Sequence of chain 1.H:
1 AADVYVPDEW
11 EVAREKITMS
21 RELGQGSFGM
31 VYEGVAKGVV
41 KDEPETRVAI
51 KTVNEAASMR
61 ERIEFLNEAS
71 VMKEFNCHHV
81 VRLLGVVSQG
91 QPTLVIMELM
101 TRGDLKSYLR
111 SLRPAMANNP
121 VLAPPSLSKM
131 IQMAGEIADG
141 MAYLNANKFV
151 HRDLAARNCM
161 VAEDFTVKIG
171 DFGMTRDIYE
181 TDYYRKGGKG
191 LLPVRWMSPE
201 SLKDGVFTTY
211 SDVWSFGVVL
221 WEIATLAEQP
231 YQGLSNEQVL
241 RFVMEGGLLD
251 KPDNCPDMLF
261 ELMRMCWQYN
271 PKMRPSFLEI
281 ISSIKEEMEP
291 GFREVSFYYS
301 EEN

This protein binds this small molecule.
Small molecule (SMILES): Nc1ncnc2c1c(-c1cccc(OCc3ccccc3)c1)cn2C1CC(CN2CCC2)C1

Binding-site contacts:
Ligand atom C11 contacts residue MET97 of chain 1.H at 3.7 Å (hydrophobic).
Ligand atom C26 contacts residue GLY24 of chain 1.H at 3.2 Å.
Ligand atom C29 contacts residue GLN25 of chain 1.H at 3.7 Å.
Ligand atom O16 contacts residue LYS51 of chain 1.H at 2.8 Å (salt-bridge).
Ligand atom C33 contacts residue GLN25 of chain 1.H at 3.5 Å.
Ligand atom C11 contacts residue LYS51 of chain 1.H at 3.8 Å.
Ligand atom C22 contacts residue GLU68 of chain 1.H at 3.6 Å.
Ligand atom C17 contacts residue MET72 of chain 1.H at 3.8 Å (hydrophobic).
Ligand atom C20 contacts residue ALA69 of chain 1.H at 3.7 Å (hydrophobic).
Ligand atom N24 contacts residue VAL81 of chain 1.H at 3.4 Å.
Ligand atom N24 contacts residue GLU98 of chain 1.H at 3.1 Å (salt-bridge).
Ligand atom C23 contacts residue LYS51 of chain 1.H at 3.7 Å.
Ligand atom N05 contacts residue GLU98 of chain 1.H at 3.8 Å.
Ligand atom N03 contacts residue MET160 of chain 1.H at 3.4 Å.
Ligand atom C29 contacts residue GLY26 of chain 1.H at 3.7 Å.
Ligand atom C13 contacts residue ASP171 of chain 1.H at 3.6 Å.
Ligand atom C04 contacts residue LEU23 of chain 1.H at 3.6 Å (hydrophobic).
Ligand atom C31 contacts residue ARG157 of chain 1.H at 3.8 Å.
Ligand atom C26 contacts residue VAL31 of chain 1.H at 3.8 Å (hydrophobic).
Ligand atom C02 contacts residue MET160 of chain 1.H at 3.4 Å (hydrophobic).
Ligand atom C10 contacts residue MET97 of chain 1.H at 3.8 Å (hydrophobic).
Ligand atom N05 contacts residue ALA49 of chain 1.H at 3.5 Å.
Ligand atom C13 contacts residue MET97 of chain 1.H at 3.7 Å (hydrophobic).
Ligand atom C04 contacts residue MET160 of chain 1.H at 3.7 Å (hydrophobic).
Ligand atom C18 contacts residue LYS51 of chain 1.H at 3.4 Å.
Ligand atom C07 contacts residue MET160 of chain 1.H at 3.6 Å (hydrophobic).
Ligand atom C04 contacts residue MET100 of chain 1.H at 3.4 Å (hydrophobic).
Ligand atom C14 contacts residue GLY170 of chain 1.H at 3.6 Å.
Ligand atom C31 contacts residue ASP104 of chain 1.H at 3.7 Å.
Ligand atom N05 contacts residue MET100 of chain 1.H at 3.2 Å (h-bond).
Ligand atom O16 contacts residue ASP171 of chain 1.H at 3.8 Å.
Ligand atom C21 contacts residue PHE65 of chain 1.H at 3.6 Å (hydrophobic).
Ligand atom N03 contacts residue LEU23 of chain 1.H at 3.6 Å.
Ligand atom C12 contacts residue LYS51 of chain 1.H at 3.7 Å.
Ligand atom C19 contacts residue LYS51 of chain 1.H at 3.5 Å.
Ligand atom C21 contacts residue ALA69 of chain 1.H at 3.7 Å (hydrophobic).
Ligand atom C14 contacts residue VAL81 of chain 1.H at 3.6 Å (hydrophobic).
Ligand atom C12 contacts residue MET97 of chain 1.H at 3.6 Å (hydrophobic).
Ligand atom C06 contacts residue ALA49 of chain 1.H at 3.7 Å (hydrophobic).
Ligand atom C17 contacts residue LYS51 of chain 1.H at 3.6 Å.